Sequence of chain 3.A:
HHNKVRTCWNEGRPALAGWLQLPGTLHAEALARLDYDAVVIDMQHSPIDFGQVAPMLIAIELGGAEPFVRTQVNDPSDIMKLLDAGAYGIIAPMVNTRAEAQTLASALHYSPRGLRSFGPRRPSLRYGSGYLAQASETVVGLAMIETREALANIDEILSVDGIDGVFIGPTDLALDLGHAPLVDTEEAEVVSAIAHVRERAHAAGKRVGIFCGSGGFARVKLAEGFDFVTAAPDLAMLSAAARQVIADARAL

Sequence of chain 2.A:
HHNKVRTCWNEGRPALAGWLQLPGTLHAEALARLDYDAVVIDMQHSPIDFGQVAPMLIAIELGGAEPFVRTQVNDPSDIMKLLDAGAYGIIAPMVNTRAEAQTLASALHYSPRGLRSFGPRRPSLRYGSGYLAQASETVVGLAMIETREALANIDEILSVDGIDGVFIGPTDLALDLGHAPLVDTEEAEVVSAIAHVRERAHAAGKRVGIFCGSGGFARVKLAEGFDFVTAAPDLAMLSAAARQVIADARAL

Binding-site contacts:
Ligand atom O3 contacts residue ARG75 of chain 3.A at 2.7 Å (salt-bridge).
Ligand atom O1 contacts residue GLY174 of chain 3.A at 3.7 Å.
Ligand atom C2 contacts residue ARG75 of chain 3.A at 3.6 Å.
Ligand atom O4 contacts residue MET149 of chain 3.A at 3.6 Å.
Ligand atom O4 contacts residue PHE172 of chain 3.A at 3.9 Å.
Ligand atom C3 contacts residue ARG75 of chain 3.A at 3.9 Å.
Ligand atom O1 contacts residue MG1 of chain 3.J at 2.0 Å.
Ligand atom C1 contacts residue PRO175 of chain 3.A at 3.8 Å (hydrophobic).
Ligand atom O3 contacts residue 3GR1 of chain 3.D at 2.8 Å (h-bond).
Ligand atom O4 contacts residue ARG75 of chain 3.A at 3.1 Å (salt-bridge).
Ligand atom O3 contacts residue MG1 of chain 3.J at 2.1 Å.
Ligand atom C3 contacts residue PHE216 of chain 3.A at 3.4 Å (hydrophobic).
Ligand atom O1 contacts residue GLU151 of chain 3.A at 3.0 Å (salt-bridge).
Ligand atom C1 contacts residue THR176 of chain 3.A at 3.2 Å.
Ligand atom O1 contacts residue THR176 of chain 3.A at 3.3 Å (h-bond).
Ligand atom O2 contacts residue PRO175 of chain 3.A at 3.3 Å (h-bond).
Ligand atom O2 contacts residue ASP177 of chain 3.A at 3.8 Å.
Ligand atom O2 contacts residue 3GR1 of chain 3.D at 3.5 Å.
Ligand atom C1 contacts residue MG1 of chain 3.J at 2.8 Å.
Ligand atom O3 contacts residue MET149 of chain 3.A at 3.5 Å.
Ligand atom O3 contacts residue GLU151 of chain 3.A at 3.3 Å (salt-bridge).
Ligand atom C1 contacts residue ASP177 of chain 3.A at 3.8 Å.
Ligand atom C2 contacts residue GLU151 of chain 3.A at 3.8 Å.
Ligand atom O2 contacts residue THR176 of chain 3.A at 2.6 Å (h-bond).
Ligand atom O1 contacts residue ASP177 of chain 3.A at 2.9 Å (salt-bridge).
Ligand atom O4 contacts residue TRP24 of chain 3.A at 3.5 Å.
Ligand atom O2 contacts residue GLY174 of chain 3.A at 3.4 Å.
Ligand atom C2 contacts residue GLY174 of chain 3.A at 3.6 Å.
Ligand atom C2 contacts residue MG1 of chain 3.J at 2.8 Å.
Ligand atom C2 contacts residue MET149 of chain 3.A at 3.8 Å (hydrophobic).
Ligand atom C1 contacts residue GLY174 of chain 3.A at 3.4 Å.
Ligand atom O1 contacts residue 3GR1 of chain 3.D at 3.9 Å.
Ligand atom C2 contacts residue 3GR1 of chain 3.D at 2.8 Å.
Ligand atom C3 contacts residue MET149 of chain 3.A at 4.0 Å (hydrophobic).
Ligand atom O4 contacts residue 3GR1 of chain 3.D at 3.6 Å.
Ligand atom C3 contacts residue GLY174 of chain 3.A at 3.8 Å.
Ligand atom C1 contacts residue 3GR1 of chain 3.D at 3.4 Å.
Ligand atom C3 contacts residue 3GR1 of chain 3.D at 3.2 Å.
Ligand atom O4 contacts residue PHE216 of chain 3.A at 3.4 Å.
Ligand atom C1 contacts residue GLU151 of chain 3.A at 3.8 Å.

This small molecule binds to this protein.
Small molecule (SMILES): O=C(O)C(=O)CO